Sequence of chain 1.B:
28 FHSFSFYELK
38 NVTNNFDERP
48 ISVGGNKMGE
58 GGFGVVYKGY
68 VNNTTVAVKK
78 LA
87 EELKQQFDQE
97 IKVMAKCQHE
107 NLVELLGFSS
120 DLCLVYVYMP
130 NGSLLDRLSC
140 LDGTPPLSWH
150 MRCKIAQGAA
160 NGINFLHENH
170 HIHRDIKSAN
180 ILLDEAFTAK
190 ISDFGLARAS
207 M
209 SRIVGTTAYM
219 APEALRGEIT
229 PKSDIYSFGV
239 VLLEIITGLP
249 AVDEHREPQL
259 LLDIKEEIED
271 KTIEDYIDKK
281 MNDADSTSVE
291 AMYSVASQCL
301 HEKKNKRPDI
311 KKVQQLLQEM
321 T

The small molecule below binds the protein below.
Small molecule (SMILES): CC(C)Oc1cc2c(O[C@@H]3CCCNC3)ccnc2cc1C(N)=O

Binding-site contacts:
Ligand atom C5 contacts residue VAL63 of chain 1.B at 3.9 Å (hydrophobic).
Ligand atom C22 contacts residue ASN179 of chain 1.B at 3.7 Å.
Ligand atom C1 contacts residue TYR125 of chain 1.B at 3.8 Å (hydrophobic).
Ligand atom C15 contacts residue MET128 of chain 1.B at 3.5 Å (hydrophobic).
Ligand atom C14 contacts residue LEU181 of chain 1.B at 3.8 Å (hydrophobic).
Ligand atom C24 contacts residue ALA178 of chain 1.B at 3.1 Å (hydrophobic).
Ligand atom C15 contacts residue ALA74 of chain 1.B at 3.4 Å (hydrophobic).
Ligand atom N23 contacts residue ASN179 of chain 1.B at 3.7 Å.
Ligand atom O16 contacts residue TYR127 of chain 1.B at 3.5 Å.
Ligand atom C6 contacts residue LEU181 of chain 1.B at 3.7 Å (hydrophobic).
Ligand atom C10 contacts residue MET55 of chain 1.B at 4.1 Å (hydrophobic).
Ligand atom N23 contacts residue ALA178 of chain 1.B at 2.9 Å (h-bond).
Ligand atom N11 contacts residue GLY131 of chain 1.B at 3.4 Å.
Ligand atom N17 contacts residue MET128 of chain 1.B at 3.7 Å.
Ligand atom N17 contacts residue VAL126 of chain 1.B at 3.1 Å (h-bond).
Ligand atom C20 contacts residue VAL63 of chain 1.B at 4.0 Å (hydrophobic).
Ligand atom C3 contacts residue VAL63 of chain 1.B at 3.9 Å (hydrophobic).
Ligand atom C2 contacts residue LEU181 of chain 1.B at 3.7 Å (hydrophobic).
Ligand atom N17 contacts residue ALA74 of chain 1.B at 3.2 Å.
Ligand atom C21 contacts residue VAL63 of chain 1.B at 4.0 Å (hydrophobic).
Ligand atom C5 contacts residue LEU181 of chain 1.B at 3.4 Å (hydrophobic).
Ligand atom C7 contacts residue LEU181 of chain 1.B at 3.8 Å (hydrophobic).
Ligand atom C13 contacts residue MET128 of chain 1.B at 4.0 Å (hydrophobic).
Ligand atom C10 contacts residue SER132 of chain 1.B at 3.9 Å.
Ligand atom O4 contacts residue LEU181 of chain 1.B at 3.4 Å.
Ligand atom O16 contacts residue VAL126 of chain 1.B at 4.0 Å.
Ligand atom C1 contacts residue SER191 of chain 1.B at 3.9 Å.
Ligand atom C10 contacts residue GLY131 of chain 1.B at 3.7 Å.
Ligand atom C20 contacts residue GLU57 of chain 1.B at 3.5 Å.
Ligand atom O16 contacts residue ALA74 of chain 1.B at 3.6 Å.
Ligand atom C22 contacts residue ASP192 of chain 1.B at 4.0 Å.
Ligand atom C1 contacts residue VAL109 of chain 1.B at 3.9 Å (hydrophobic).
Ligand atom C6 contacts residue VAL63 of chain 1.B at 3.8 Å (hydrophobic).
Ligand atom O16 contacts residue MET128 of chain 1.B at 2.6 Å (h-bond).
Ligand atom C12 contacts residue LEU181 of chain 1.B at 4.1 Å (hydrophobic).
Ligand atom C15 contacts residue VAL126 of chain 1.B at 4.0 Å (hydrophobic).
Ligand atom C8 contacts residue LEU181 of chain 1.B at 4.0 Å (hydrophobic).
Ligand atom C20 contacts residue GLY58 of chain 1.B at 4.1 Å.
Ligand atom C3 contacts residue TYR125 of chain 1.B at 3.9 Å (hydrophobic).
Ligand atom C1 contacts residue LEU181 of chain 1.B at 3.8 Å (hydrophobic).